Sequence of chain 47.B:
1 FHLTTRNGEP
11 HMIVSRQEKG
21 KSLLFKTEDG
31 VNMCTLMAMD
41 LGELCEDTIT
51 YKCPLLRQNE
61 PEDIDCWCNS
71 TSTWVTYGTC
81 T

Binding-site contacts:
Ligand atom C6 contacts residue MET33 of chain 47.B at 3.5 Å (hydrophobic).
Ligand atom C4 contacts residue NAG1 of chain 47.R at 3.2 Å.
Ligand atom N2 contacts residue ASN69 of chain 47.B at 4.3 Å.
Ligand atom C4 contacts residue VAL31 of chain 47.B at 3.8 Å (hydrophobic).
Ligand atom C3 contacts residue NAG1 of chain 47.R at 3.7 Å.
Ligand atom C8 contacts residue SER70 of chain 47.B at 3.7 Å.
Ligand atom C6 contacts residue NAG1 of chain 47.R at 4.3 Å.
Ligand atom C1 contacts residue ASN69 of chain 47.B at 2.7 Å.
Ligand atom O7 contacts residue ASN69 of chain 47.B at 3.8 Å.
Ligand atom C7 contacts residue ASN69 of chain 47.B at 3.8 Å.
Ligand atom C5 contacts residue NAG1 of chain 47.R at 4.3 Å.
Ligand atom C3 contacts residue VAL31 of chain 47.B at 3.0 Å (hydrophobic).
Ligand atom O1 contacts residue ASN69 of chain 47.B at 2.1 Å (h-bond).
Ligand atom O3 contacts residue VAL31 of chain 47.B at 3.6 Å.
Ligand atom O1 contacts residue VAL31 of chain 47.B at 3.4 Å (h-bond).
Ligand atom C2 contacts residue ASN69 of chain 47.B at 4.2 Å.
Ligand atom C6 contacts residue ASN69 of chain 47.B at 4.4 Å.
Ligand atom N2 contacts residue VAL31 of chain 47.B at 4.0 Å.
Ligand atom C7 contacts residue SER70 of chain 47.B at 4.4 Å.
Ligand atom O6 contacts residue NAG1 of chain 47.R at 3.0 Å.
Ligand atom O1 contacts residue MET33 of chain 47.B at 3.9 Å.
Ligand atom C5 contacts residue ASN69 of chain 47.B at 3.7 Å.
Ligand atom C5 contacts residue VAL31 of chain 47.B at 4.2 Å (hydrophobic).
Ligand atom O5 contacts residue ASN69 of chain 47.B at 2.8 Å (h-bond).
Ligand atom O3 contacts residue NAG1 of chain 47.R at 2.6 Å (h-bond).
Ligand atom C1 contacts residue VAL31 of chain 47.B at 4.3 Å (hydrophobic).
Ligand atom C8 contacts residue ASN69 of chain 47.B at 3.4 Å.
Ligand atom O4 contacts residue VAL31 of chain 47.B at 3.3 Å.
Ligand atom C2 contacts residue VAL31 of chain 47.B at 4.0 Å (hydrophobic).
Ligand atom C5 contacts residue MET33 of chain 47.B at 3.7 Å (hydrophobic).
Ligand atom C6 contacts residue LEU24 of chain 47.B at 4.5 Å (hydrophobic).
Ligand atom C8 contacts residue ARG57 of chain 47.B at 4.2 Å.
Ligand atom O5 contacts residue MET33 of chain 47.B at 4.2 Å.
Ligand atom O4 contacts residue NAG1 of chain 47.R at 3.0 Å.
Ligand atom O1 contacts residue SER70 of chain 47.B at 4.2 Å.

The protein below binds the small molecule below.
Small molecule (SMILES): CC(=O)N[C@@H]1[C@@H](O)[C@H](O)[C@@H](CO)O[C@H]1O